Binding-site contacts:
Ligand atom C5 contacts residue TRP664 of chain 1.B at 3.5 Å (hydrophobic).
Ligand atom O7 contacts residue ASN647 of chain 1.B at 3.7 Å.
Ligand atom C3 contacts residue ASN647 of chain 1.B at 3.8 Å.
Ligand atom N2 contacts residue ASN647 of chain 1.B at 2.9 Å (h-bond).
Ligand atom C1 contacts residue ASN647 of chain 1.B at 1.4 Å.
Ligand atom C2 contacts residue ASN647 of chain 1.B at 2.5 Å.
Ligand atom C8 contacts residue ASN647 of chain 1.B at 4.0 Å.
Ligand atom O5 contacts residue TRP664 of chain 1.B at 3.5 Å.
Ligand atom C5 contacts residue ASN647 of chain 1.B at 3.6 Å.
Ligand atom C1 contacts residue TRP664 of chain 1.B at 3.8 Å (hydrophobic).
Ligand atom O5 contacts residue ASN647 of chain 1.B at 2.4 Å (h-bond).
Ligand atom C8 contacts residue GLN675 of chain 1.B at 4.4 Å.
Ligand atom C6 contacts residue TRP664 of chain 1.B at 3.5 Å (hydrophobic).
Ligand atom C4 contacts residue ASN647 of chain 1.B at 4.3 Å.
Ligand atom C7 contacts residue ASN647 of chain 1.B at 3.5 Å.

The small molecule below binds the protein below.
Small molecule (SMILES): CC(=O)N[C@H]1[C@H](O[C@H]2[C@H](O)[C@@H](NC(C)=O)CO[C@@H]2CO)O[C@H](CO)[C@@H](O)[C@@H]1O

Sequence of chain 1.B:
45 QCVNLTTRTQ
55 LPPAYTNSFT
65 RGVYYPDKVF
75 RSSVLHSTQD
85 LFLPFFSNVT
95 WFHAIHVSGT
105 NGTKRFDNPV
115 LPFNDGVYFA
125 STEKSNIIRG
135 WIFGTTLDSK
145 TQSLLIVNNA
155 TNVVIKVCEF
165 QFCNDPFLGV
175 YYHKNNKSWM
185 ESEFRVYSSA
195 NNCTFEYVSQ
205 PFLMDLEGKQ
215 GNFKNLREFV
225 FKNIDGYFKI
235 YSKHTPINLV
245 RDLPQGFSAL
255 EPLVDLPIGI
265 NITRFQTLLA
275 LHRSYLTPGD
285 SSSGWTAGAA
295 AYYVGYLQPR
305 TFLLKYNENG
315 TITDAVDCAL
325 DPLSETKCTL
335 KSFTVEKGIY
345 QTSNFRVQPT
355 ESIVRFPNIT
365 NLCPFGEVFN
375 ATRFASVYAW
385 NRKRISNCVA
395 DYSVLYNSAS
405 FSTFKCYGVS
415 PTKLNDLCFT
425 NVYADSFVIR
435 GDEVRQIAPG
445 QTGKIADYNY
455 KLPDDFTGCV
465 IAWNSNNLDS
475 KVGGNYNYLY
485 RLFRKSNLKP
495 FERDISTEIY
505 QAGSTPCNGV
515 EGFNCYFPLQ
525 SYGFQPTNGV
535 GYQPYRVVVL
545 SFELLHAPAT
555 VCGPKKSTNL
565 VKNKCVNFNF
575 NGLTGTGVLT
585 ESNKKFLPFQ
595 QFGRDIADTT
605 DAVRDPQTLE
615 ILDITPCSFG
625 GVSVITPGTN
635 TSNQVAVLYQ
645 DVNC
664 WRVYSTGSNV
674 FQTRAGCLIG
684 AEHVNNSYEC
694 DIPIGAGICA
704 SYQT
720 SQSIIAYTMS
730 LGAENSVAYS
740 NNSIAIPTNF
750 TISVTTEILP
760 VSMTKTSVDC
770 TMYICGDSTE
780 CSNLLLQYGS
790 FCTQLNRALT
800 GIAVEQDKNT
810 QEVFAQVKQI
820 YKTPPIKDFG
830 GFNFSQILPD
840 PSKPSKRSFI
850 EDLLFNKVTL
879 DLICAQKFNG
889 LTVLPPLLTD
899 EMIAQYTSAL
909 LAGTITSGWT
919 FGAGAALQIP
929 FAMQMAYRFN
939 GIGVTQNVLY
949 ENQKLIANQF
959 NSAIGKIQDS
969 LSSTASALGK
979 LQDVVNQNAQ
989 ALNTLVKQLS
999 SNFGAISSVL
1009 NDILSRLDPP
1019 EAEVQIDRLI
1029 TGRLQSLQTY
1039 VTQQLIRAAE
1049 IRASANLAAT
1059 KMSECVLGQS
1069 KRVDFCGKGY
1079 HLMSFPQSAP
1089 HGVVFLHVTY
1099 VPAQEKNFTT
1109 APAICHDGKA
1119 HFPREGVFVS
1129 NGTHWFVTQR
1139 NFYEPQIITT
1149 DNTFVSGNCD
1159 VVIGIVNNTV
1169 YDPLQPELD